The protein below binds the small molecule below.
Small molecule (SMILES): CC(C)CCC[C@@H](C)[C@H]1CC[C@H]2[C@@H]3CC=C4C[C@@H](O)CC[C@]4(C)[C@H]3CC[C@]12C

Sequence of chain 1.B:
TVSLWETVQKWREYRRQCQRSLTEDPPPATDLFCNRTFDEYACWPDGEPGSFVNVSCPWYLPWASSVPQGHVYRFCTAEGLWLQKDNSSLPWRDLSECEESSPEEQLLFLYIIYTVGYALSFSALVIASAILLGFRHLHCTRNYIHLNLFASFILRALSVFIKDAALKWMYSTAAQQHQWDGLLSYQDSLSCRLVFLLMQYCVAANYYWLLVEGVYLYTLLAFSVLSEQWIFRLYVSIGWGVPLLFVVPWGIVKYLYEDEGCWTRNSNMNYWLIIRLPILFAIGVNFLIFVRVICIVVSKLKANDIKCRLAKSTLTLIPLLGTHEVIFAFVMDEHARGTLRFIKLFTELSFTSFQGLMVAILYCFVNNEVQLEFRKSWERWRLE

Binding-site contacts:
Ligand atom C26 contacts residue THR339 of chain 1.B at 3.6 Å.
Ligand atom C8 contacts residue ILE305 of chain 1.B at 4.3 Å (hydrophobic).
Ligand atom C27 contacts residue VAL342 of chain 1.B at 3.6 Å (hydrophobic).
Ligand atom O1 contacts residue VAL309 of chain 1.B at 4.5 Å.
Ligand atom C25 contacts residue VAL342 of chain 1.B at 4.5 Å (hydrophobic).
Ligand atom C9 contacts residue ILE305 of chain 1.B at 4.3 Å (hydrophobic).
Ligand atom C15 contacts residue CLR1 of chain 1.I at 3.6 Å.
Ligand atom C24 contacts residue PHE301 of chain 1.B at 4.1 Å (hydrophobic).
Ligand atom C21 contacts residue PHE298 of chain 1.B at 3.7 Å (hydrophobic).
Ligand atom C26 contacts residue HIS340 of chain 1.B at 4.2 Å.
Ligand atom C5 contacts residue CLR1 of chain 1.I at 4.5 Å.
Ligand atom C6 contacts residue LEU326 of chain 1.B at 3.8 Å (hydrophobic).
Ligand atom C1 contacts residue VAL309 of chain 1.B at 4.2 Å (hydrophobic).
Ligand atom C12 contacts residue VAL302 of chain 1.B at 4.2 Å (hydrophobic).
Ligand atom C16 contacts residue PHE301 of chain 1.B at 4.1 Å (hydrophobic).
Ligand atom C7 contacts residue ILE305 of chain 1.B at 3.9 Å (hydrophobic).
Ligand atom C7 contacts residue CLR1 of chain 1.I at 3.6 Å.
Ligand atom C3 contacts residue VAL309 of chain 1.B at 3.9 Å (hydrophobic).
Ligand atom C24 contacts residue PHE298 of chain 1.B at 4.3 Å (hydrophobic).
Ligand atom C8 contacts residue CLR1 of chain 1.I at 4.3 Å.
Ligand atom C16 contacts residue CLR1 of chain 1.I at 3.9 Å.
Ligand atom C25 contacts residue CLR1 of chain 1.I at 4.1 Å.
Ligand atom C26 contacts residue VAL342 of chain 1.B at 4.2 Å (hydrophobic).
Ligand atom C23 contacts residue PHE301 of chain 1.B at 4.1 Å (hydrophobic).
Ligand atom C1 contacts residue CYS306 of chain 1.B at 4.2 Å (hydrophobic).
Ligand atom O1 contacts residue LYS313 of chain 1.B at 3.2 Å (salt-bridge).
Ligand atom C7 contacts residue LEU326 of chain 1.B at 4.1 Å (hydrophobic).
Ligand atom C3 contacts residue LYS313 of chain 1.B at 4.3 Å.
Ligand atom C22 contacts residue CLR1 of chain 1.I at 4.2 Å.
Ligand atom C6 contacts residue CLR1 of chain 1.I at 3.6 Å.
Ligand atom C21 contacts residue VAL302 of chain 1.B at 4.5 Å (hydrophobic).
Ligand atom C2 contacts residue VAL309 of chain 1.B at 4.2 Å (hydrophobic).
Ligand atom C23 contacts residue PHE298 of chain 1.B at 3.6 Å (hydrophobic).
Ligand atom C17 contacts residue PHE301 of chain 1.B at 4.3 Å (hydrophobic).
Ligand atom C27 contacts residue PHE298 of chain 1.B at 4.2 Å (hydrophobic).
Ligand atom C26 contacts residue ILE343 of chain 1.B at 4.0 Å (hydrophobic).
Ligand atom C14 contacts residue ILE305 of chain 1.B at 4.0 Å (hydrophobic).
Ligand atom C26 contacts residue CLR1 of chain 1.I at 3.9 Å.
Ligand atom C16 contacts residue THR330 of chain 1.B at 4.4 Å.
Ligand atom C24 contacts residue CLR1 of chain 1.I at 4.1 Å.